Binding-site contacts:
Ligand atom O3A contacts residue SER36 of chain 1.A at 3.5 Å.
Ligand atom O1B contacts residue SER158 of chain 1.A at 2.7 Å (h-bond).
Ligand atom C8 contacts residue ILE33 of chain 1.A at 3.3 Å (hydrophobic).
Ligand atom O3A contacts residue MG1 of chain 1.C at 3.4 Å.
Ligand atom PB contacts residue MG1 of chain 1.C at 3.3 Å.
Ligand atom N6 contacts residue TYR104 of chain 1.A at 3.5 Å.
Ligand atom O1A contacts residue LYS55 of chain 1.A at 3.3 Å (salt-bridge).
Ligand atom O1G contacts residue ASP173 of chain 1.A at 2.9 Å (salt-bridge).
Ligand atom O2A contacts residue LYS55 of chain 1.A at 3.5 Å (salt-bridge).
Ligand atom O2' contacts residue SER158 of chain 1.A at 2.8 Å (h-bond).
Ligand atom N1 contacts residue ALA107 of chain 1.A at 3.5 Å (h-bond).
Ligand atom O2G contacts residue LYS55 of chain 1.A at 2.8 Å (salt-bridge).
Ligand atom N6 contacts residue ALA105 of chain 1.A at 3.1 Å (h-bond).
Ligand atom O1G contacts residue ASN159 of chain 1.A at 3.0 Å (h-bond).
Ligand atom O1G contacts residue MG1 of chain 1.C at 2.2 Å.
Ligand atom N7 contacts residue ILE33 of chain 1.A at 3.5 Å.
Ligand atom PG contacts residue LYS55 of chain 1.A at 3.6 Å.
Ligand atom O1A contacts residue MG1 of chain 1.C at 1.8 Å.
Ligand atom O2A contacts residue SER41 of chain 1.A at 2.6 Å (h-bond).
Ligand atom O3G contacts residue ASN154 of chain 1.A at 2.7 Å (h-bond).
Ligand atom O2G contacts residue SER36 of chain 1.A at 2.6 Å (h-bond).
Ligand atom PG contacts residue MG1 of chain 1.C at 3.5 Å.
Ligand atom O2G contacts residue HIS38 of chain 1.A at 3.0 Å (h-bond).
Ligand atom C2 contacts residue ALA107 of chain 1.A at 3.3 Å (hydrophobic).
Ligand atom C2' contacts residue SER158 of chain 1.A at 3.4 Å.
Ligand atom N6 contacts residue LEU161 of chain 1.A at 3.4 Å.
Ligand atom N3B contacts residue SER36 of chain 1.A at 3.3 Å.
Ligand atom O1G contacts residue LYS55 of chain 1.A at 3.0 Å (salt-bridge).
Ligand atom O3G contacts residue LYS156 of chain 1.A at 2.7 Å (salt-bridge).
Ligand atom PA contacts residue MG1 of chain 1.C at 3.0 Å.
Ligand atom N9 contacts residue ILE33 of chain 1.A at 3.5 Å.
Ligand atom O2B contacts residue SER158 of chain 1.A at 3.4 Å (h-bond).
Ligand atom PB contacts residue SER158 of chain 1.A at 3.3 Å.
Ligand atom O1B contacts residue MG1 of chain 1.C at 2.3 Å.
Ligand atom O2' contacts residue SER109 of chain 1.A at 3.1 Å.
Ligand atom O3G contacts residue ASN159 of chain 1.A at 3.5 Å (h-bond).
Ligand atom O1B contacts residue ASN159 of chain 1.A at 2.9 Å (h-bond).
Ligand atom O3G contacts residue HIS38 of chain 1.A at 3.0 Å (h-bond).
Ligand atom O1A contacts residue ASP173 of chain 1.A at 2.9 Å (salt-bridge).
Ligand atom O4' contacts residue ILE33 of chain 1.A at 3.4 Å.

This small molecule binds to this protein.
Small molecule (SMILES): Nc1ncnc2c1ncn2[C@@H]1O[C@H](CO[P](=O)(O)O[P](=O)(O)NP(=O)(O)O)[C@@H](O)[C@H]1O

Sequence of chain 1.A:
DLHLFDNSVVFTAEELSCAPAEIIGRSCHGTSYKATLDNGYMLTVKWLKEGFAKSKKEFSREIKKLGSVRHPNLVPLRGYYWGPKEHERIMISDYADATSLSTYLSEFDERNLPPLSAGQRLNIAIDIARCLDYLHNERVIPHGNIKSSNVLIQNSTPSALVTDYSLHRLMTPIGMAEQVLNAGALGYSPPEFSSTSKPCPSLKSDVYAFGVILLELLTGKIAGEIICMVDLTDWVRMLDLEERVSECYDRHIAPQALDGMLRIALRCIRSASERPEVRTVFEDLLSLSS